Sequence of chain 1.A:
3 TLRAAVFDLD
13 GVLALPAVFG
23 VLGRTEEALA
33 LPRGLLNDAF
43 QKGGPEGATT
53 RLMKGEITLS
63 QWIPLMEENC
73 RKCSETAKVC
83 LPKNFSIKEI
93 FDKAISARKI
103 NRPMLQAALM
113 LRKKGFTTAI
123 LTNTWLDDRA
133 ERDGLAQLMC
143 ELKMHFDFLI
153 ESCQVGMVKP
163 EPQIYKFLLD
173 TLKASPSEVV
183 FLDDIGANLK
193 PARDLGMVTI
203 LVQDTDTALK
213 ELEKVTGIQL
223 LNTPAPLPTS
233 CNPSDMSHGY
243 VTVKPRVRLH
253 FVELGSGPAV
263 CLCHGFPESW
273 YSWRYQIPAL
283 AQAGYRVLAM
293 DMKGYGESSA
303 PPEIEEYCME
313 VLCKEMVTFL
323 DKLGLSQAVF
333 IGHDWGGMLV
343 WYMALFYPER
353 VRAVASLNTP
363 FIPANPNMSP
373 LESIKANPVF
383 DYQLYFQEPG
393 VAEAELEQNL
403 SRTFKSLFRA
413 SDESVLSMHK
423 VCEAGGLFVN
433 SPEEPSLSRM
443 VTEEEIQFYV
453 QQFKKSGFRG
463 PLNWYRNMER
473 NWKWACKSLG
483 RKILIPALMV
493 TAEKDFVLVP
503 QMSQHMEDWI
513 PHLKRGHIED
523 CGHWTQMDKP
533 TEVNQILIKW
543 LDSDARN

Binding-site contacts:
Ligand atom C1 contacts residue PHE382 of chain 1.A at 4.1 Å (hydrophobic).
Ligand atom N14 contacts residue PHE382 of chain 1.A at 3.9 Å.
Ligand atom N17 contacts residue MET470 of chain 1.A at 3.9 Å.
Ligand atom C5 contacts residue TRP337 of chain 1.A at 3.5 Å (hydrophobic).
Ligand atom C1 contacts residue MET340 of chain 1.A at 3.4 Å (hydrophobic).
Ligand atom C11 contacts residue PHE382 of chain 1.A at 3.6 Å (hydrophobic).
Ligand atom C9 contacts residue MET470 of chain 1.A at 3.9 Å (hydrophobic).
Ligand atom C1 contacts residue ILE364 of chain 1.A at 4.1 Å (hydrophobic).
Ligand atom C6 contacts residue MET340 of chain 1.A at 3.4 Å (hydrophobic).
Ligand atom C5 contacts residue GLN385 of chain 1.A at 3.7 Å.
Ligand atom N17 contacts residue DMS1 of chain 1.F at 3.6 Å.
Ligand atom C4 contacts residue LEU500 of chain 1.A at 3.5 Å (hydrophobic).
Ligand atom N15 contacts residue ILE376 of chain 1.A at 4.0 Å.
Ligand atom C3 contacts residue MET470 of chain 1.A at 4.1 Å (hydrophobic).
Ligand atom C11 contacts residue ASN379 of chain 1.A at 4.2 Å.
Ligand atom S18 contacts residue ASP336 of chain 1.A at 3.7 Å.
Ligand atom C1 contacts residue GLN385 of chain 1.A at 4.1 Å.
Ligand atom C3 contacts residue TRP337 of chain 1.A at 3.5 Å (hydrophobic).
Ligand atom C7 contacts residue MET340 of chain 1.A at 3.4 Å (hydrophobic).
Ligand atom C10 contacts residue ILE376 of chain 1.A at 3.3 Å (hydrophobic).
Ligand atom N12 contacts residue MET470 of chain 1.A at 3.5 Å (h-bond).
Ligand atom C6 contacts residue GLN385 of chain 1.A at 3.6 Å.
Ligand atom C11 contacts residue SER375 of chain 1.A at 3.7 Å.
Ligand atom S18 contacts residue TRP337 of chain 1.A at 3.8 Å.
Ligand atom C9 contacts residue ILE376 of chain 1.A at 4.0 Å (hydrophobic).
Ligand atom N14 contacts residue ILE376 of chain 1.A at 3.5 Å.
Ligand atom C2 contacts residue GLN385 of chain 1.A at 3.9 Å.
Ligand atom N13 contacts residue ILE376 of chain 1.A at 3.7 Å.
Ligand atom C5 contacts residue MET340 of chain 1.A at 4.1 Å (hydrophobic).
Ligand atom C8 contacts residue ILE376 of chain 1.A at 3.6 Å (hydrophobic).
Ligand atom C2 contacts residue ILE364 of chain 1.A at 3.9 Å (hydrophobic).
Ligand atom C4 contacts residue THR361 of chain 1.A at 4.0 Å.
Ligand atom C7 contacts residue GLN385 of chain 1.A at 4.0 Å.
Ligand atom C2 contacts residue MET340 of chain 1.A at 4.0 Å (hydrophobic).
Ligand atom N17 contacts residue ILE376 of chain 1.A at 4.0 Å.
Ligand atom C1 contacts residue LEU500 of chain 1.A at 3.9 Å (hydrophobic).
Ligand atom N12 contacts residue TRP337 of chain 1.A at 4.0 Å.
Ligand atom N15 contacts residue SER375 of chain 1.A at 3.9 Å.
Ligand atom C3 contacts residue MET340 of chain 1.A at 3.6 Å (hydrophobic).
Ligand atom N16 contacts residue ILE376 of chain 1.A at 3.8 Å.

The small molecule below binds the protein below.
Small molecule (SMILES): Cn1nnc(-c2cc(-c3ccsc3)cnc2N)n1